Binding-site contacts:
Ligand atom C3 contacts residue TRP1730 of chain 1.A at 4.4 Å (hydrophobic).
Ligand atom C11 contacts residue VAL1360 of chain 1.A at 3.9 Å (hydrophobic).
Ligand atom C12 contacts residue VAL1360 of chain 1.A at 4.3 Å (hydrophobic).
Ligand atom C3 contacts residue CLR1 of chain 1.O at 3.6 Å.
Ligand atom C9 contacts residue PHE1363 of chain 1.A at 4.0 Å (hydrophobic).
Ligand atom C8 contacts residue PHE1363 of chain 1.A at 3.5 Å (hydrophobic).
Ligand atom C13 contacts residue PHE1363 of chain 1.A at 4.0 Å (hydrophobic).
Ligand atom C12 contacts residue PHE1363 of chain 1.A at 3.8 Å (hydrophobic).
Ligand atom C4 contacts residue CLR1 of chain 1.O at 3.5 Å.
Ligand atom C11 contacts residue PHE1363 of chain 1.A at 4.2 Å (hydrophobic).
Ligand atom O1 contacts residue MET1733 of chain 1.A at 3.4 Å (h-bond).
Ligand atom C2 contacts residue TRP1730 of chain 1.A at 4.2 Å (hydrophobic).
Ligand atom C14 contacts residue PHE1363 of chain 1.A at 4.3 Å (hydrophobic).
Ligand atom C7 contacts residue PHE1363 of chain 1.A at 4.4 Å (hydrophobic).
Ligand atom C5 contacts residue PHE1363 of chain 1.A at 4.4 Å (hydrophobic).
Ligand atom O1 contacts residue TRP1730 of chain 1.A at 4.0 Å.
Ligand atom C18 contacts residue PHE1363 of chain 1.A at 3.2 Å (hydrophobic).
Ligand atom C19 contacts residue PHE1363 of chain 1.A at 2.2 Å (hydrophobic).
Ligand atom C10 contacts residue PHE1363 of chain 1.A at 3.6 Å (hydrophobic).
Ligand atom O1 contacts residue CLR1 of chain 1.O at 2.5 Å.

The small molecule below binds the protein below.
Small molecule (SMILES): CC(C)CCC[C@@H](C)[C@H]1CC[C@H]2[C@@H]3CC=C4C[C@@H](O)CC[C@]4(C)[C@H]3CC[C@]12C

Sequence of chain 1.A:
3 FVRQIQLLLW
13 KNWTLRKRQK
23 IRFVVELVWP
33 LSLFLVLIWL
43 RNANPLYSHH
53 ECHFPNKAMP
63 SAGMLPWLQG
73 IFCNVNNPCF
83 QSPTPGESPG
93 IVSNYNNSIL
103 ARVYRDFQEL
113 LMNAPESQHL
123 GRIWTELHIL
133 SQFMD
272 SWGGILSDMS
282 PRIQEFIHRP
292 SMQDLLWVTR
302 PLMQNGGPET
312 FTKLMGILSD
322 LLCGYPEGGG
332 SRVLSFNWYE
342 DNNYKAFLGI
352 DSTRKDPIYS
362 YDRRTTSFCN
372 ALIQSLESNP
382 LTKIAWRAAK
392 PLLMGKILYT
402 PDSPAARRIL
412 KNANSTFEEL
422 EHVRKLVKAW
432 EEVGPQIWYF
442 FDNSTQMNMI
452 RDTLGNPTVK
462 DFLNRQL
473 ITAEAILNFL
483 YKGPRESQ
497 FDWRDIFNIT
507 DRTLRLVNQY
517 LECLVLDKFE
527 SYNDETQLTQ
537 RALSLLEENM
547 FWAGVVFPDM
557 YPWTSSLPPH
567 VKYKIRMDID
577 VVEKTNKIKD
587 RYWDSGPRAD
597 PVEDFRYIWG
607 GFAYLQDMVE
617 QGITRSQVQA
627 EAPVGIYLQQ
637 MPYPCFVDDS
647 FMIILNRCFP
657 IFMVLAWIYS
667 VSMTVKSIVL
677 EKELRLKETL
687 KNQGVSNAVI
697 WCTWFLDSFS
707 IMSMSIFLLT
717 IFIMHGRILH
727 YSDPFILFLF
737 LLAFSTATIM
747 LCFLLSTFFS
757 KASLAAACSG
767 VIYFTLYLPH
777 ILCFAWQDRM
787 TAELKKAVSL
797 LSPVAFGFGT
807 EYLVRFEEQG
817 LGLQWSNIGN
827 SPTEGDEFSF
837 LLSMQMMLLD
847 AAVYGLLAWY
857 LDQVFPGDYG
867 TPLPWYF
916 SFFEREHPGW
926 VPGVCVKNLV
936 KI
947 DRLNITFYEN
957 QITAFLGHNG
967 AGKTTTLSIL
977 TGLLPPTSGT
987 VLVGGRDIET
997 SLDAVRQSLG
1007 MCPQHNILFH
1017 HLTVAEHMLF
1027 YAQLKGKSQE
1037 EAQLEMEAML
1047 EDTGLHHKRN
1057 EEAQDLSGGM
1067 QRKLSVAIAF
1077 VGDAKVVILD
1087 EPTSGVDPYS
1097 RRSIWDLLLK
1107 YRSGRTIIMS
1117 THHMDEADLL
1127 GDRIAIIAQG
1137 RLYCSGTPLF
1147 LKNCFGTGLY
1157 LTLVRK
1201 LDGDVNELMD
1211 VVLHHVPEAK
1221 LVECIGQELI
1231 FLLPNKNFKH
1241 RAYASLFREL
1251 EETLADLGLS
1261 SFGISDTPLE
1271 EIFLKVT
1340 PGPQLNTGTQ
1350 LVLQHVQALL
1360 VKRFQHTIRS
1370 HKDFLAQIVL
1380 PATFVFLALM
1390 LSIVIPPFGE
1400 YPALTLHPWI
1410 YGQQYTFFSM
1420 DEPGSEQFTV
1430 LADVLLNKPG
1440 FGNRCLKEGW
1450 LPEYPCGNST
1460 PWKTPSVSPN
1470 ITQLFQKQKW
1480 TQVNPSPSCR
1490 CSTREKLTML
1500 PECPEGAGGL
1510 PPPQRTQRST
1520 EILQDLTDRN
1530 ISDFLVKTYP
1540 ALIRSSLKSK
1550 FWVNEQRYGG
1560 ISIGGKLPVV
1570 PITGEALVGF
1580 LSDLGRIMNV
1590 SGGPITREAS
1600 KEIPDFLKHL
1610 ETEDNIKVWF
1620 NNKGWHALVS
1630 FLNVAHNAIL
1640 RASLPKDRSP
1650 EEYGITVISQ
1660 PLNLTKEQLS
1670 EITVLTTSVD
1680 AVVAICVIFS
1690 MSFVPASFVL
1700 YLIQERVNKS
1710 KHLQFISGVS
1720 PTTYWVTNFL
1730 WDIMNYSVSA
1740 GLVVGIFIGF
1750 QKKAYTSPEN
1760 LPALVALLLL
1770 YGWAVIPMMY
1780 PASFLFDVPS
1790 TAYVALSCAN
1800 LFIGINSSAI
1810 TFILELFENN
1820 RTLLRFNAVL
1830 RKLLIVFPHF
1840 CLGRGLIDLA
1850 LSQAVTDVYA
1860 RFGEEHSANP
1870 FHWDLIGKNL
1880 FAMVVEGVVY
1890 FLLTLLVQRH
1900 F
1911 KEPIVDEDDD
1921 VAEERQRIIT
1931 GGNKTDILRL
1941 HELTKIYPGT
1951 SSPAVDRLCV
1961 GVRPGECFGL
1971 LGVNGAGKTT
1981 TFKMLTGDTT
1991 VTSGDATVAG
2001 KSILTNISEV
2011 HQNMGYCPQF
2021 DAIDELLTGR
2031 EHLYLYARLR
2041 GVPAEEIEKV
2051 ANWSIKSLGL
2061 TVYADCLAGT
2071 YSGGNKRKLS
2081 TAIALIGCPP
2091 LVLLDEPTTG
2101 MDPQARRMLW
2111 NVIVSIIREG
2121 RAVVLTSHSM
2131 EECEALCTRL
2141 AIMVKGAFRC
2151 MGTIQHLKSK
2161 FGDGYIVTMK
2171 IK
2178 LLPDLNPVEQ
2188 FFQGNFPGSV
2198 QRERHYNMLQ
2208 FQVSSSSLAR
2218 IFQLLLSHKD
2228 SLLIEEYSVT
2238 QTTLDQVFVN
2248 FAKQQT